Binding-site contacts:
Ligand atom O contacts residue MET81 of chain 1.A at 3.5 Å.
Ligand atom ND1 contacts residue GLN85 of chain 1.A at 3.3 Å (h-bond).
Ligand atom CD1 contacts residue LEU92 of chain 1.A at 4.0 Å (hydrophobic).
Ligand atom NE2 contacts residue GLN85 of chain 1.A at 3.7 Å.
Ligand atom CA contacts residue LYS75 of chain 1.A at 4.0 Å.
Ligand atom CD1 contacts residue LYS93 of chain 1.A at 4.0 Å.
Ligand atom N contacts residue ILE89 of chain 1.A at 3.4 Å.
Ligand atom CE1 contacts residue GLN88 of chain 1.A at 3.1 Å.
Ligand atom CB contacts residue GLN85 of chain 1.A at 3.2 Å.
Ligand atom NE2 contacts residue GLN88 of chain 1.A at 2.9 Å (h-bond).
Ligand atom C contacts residue GLU243 of chain 1.A at 3.9 Å.
Ligand atom C contacts residue LYS75 of chain 1.A at 3.7 Å.
Ligand atom CA contacts residue GLU243 of chain 1.A at 3.6 Å.
Ligand atom CD1 contacts residue GLU243 of chain 1.A at 3.7 Å.
Ligand atom CG contacts residue GLN85 of chain 1.A at 3.2 Å.
Ligand atom N contacts residue GLU243 of chain 1.A at 2.8 Å (salt-bridge).
Ligand atom CA contacts residue GLU243 of chain 1.A at 3.7 Å.
Ligand atom CA contacts residue ILE89 of chain 1.A at 3.8 Å (hydrophobic).
Ligand atom CD2 contacts residue GLN85 of chain 1.A at 3.8 Å.
Ligand atom CD2 contacts residue LYS75 of chain 1.A at 3.8 Å.
Ligand atom CG contacts residue GLU243 of chain 1.A at 3.5 Å.
Ligand atom CD2 contacts residue LEU92 of chain 1.A at 3.9 Å (hydrophobic).
Ligand atom CE1 contacts residue GLN85 of chain 1.A at 3.5 Å.
Ligand atom CD2 contacts residue GLN88 of chain 1.A at 4.0 Å.
Ligand atom CG contacts residue ILE89 of chain 1.A at 3.7 Å (hydrophobic).
Ligand atom C contacts residue ILE89 of chain 1.A at 3.7 Å (hydrophobic).
Ligand atom OG1 contacts residue GLU243 of chain 1.A at 4.0 Å.
Ligand atom CB contacts residue LEU240 of chain 1.A at 4.0 Å (hydrophobic).
Ligand atom CD1 contacts residue LEU244 of chain 1.A at 3.9 Å (hydrophobic).
Ligand atom O contacts residue LYS75 of chain 1.A at 3.0 Å (salt-bridge).
Ligand atom CB contacts residue GLU243 of chain 1.A at 3.5 Å.
Ligand atom CD2 contacts residue PHE80 of chain 1.A at 3.9 Å (hydrophobic).
Ligand atom C contacts residue GLU243 of chain 1.A at 3.7 Å.
Ligand atom CD1 contacts residue GLN88 of chain 1.A at 3.7 Å.
Ligand atom CD2 contacts residue VAL71 of chain 1.A at 3.9 Å (hydrophobic).
Ligand atom CD1 contacts residue LEU240 of chain 1.A at 3.6 Å (hydrophobic).
Ligand atom CB contacts residue ILE89 of chain 1.A at 3.6 Å (hydrophobic).
Ligand atom CD1 contacts residue PRO239 of chain 1.A at 3.5 Å (hydrophobic).
Ligand atom CB contacts residue GLU243 of chain 1.A at 3.5 Å.
Ligand atom CD1 contacts residue ILE89 of chain 1.A at 3.7 Å (hydrophobic).

Sequence of chain 1.A:
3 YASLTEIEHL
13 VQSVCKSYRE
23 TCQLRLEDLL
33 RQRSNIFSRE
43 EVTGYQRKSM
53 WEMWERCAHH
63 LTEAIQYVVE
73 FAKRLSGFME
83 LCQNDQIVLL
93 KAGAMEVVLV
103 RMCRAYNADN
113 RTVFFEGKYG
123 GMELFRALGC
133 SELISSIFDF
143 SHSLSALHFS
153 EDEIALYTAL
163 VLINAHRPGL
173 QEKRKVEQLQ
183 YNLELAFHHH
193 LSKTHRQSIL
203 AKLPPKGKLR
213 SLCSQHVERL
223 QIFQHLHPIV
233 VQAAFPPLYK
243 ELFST

A small-molecule ligand and the protein it binds are described below.
Small molecule (SMILES): CC(C)C[C@H](NC(=O)[C@H](CC(C)C)NC(=O)[C@H](CC(C)C)NC(=O)[C@H](CCC(N)=O)NC(=O)[C@H](CC(C)C)NC(=O)[C@H](CC(C)C)NC(=O)[C@@H](N)[C@@H](C)O)C(=O)NCC(=O)N[C@H](C=O)CC1=NC=NC1